Binding-site contacts:
Ligand atom C5 contacts residue GLN923 of chain 1.A at 3.7 Å.
Ligand atom C2 contacts residue LEU919 of chain 1.A at 4.0 Å (hydrophobic).
Ligand atom C5 contacts residue ASN714 of chain 1.A at 3.7 Å.
Ligand atom C2 contacts residue GLN1068 of chain 1.A at 4.3 Å.
Ligand atom C2 contacts residue ASN714 of chain 1.A at 2.5 Å.
Ligand atom O5 contacts residue GLN923 of chain 1.A at 4.3 Å.
Ligand atom C8 contacts residue LEU919 of chain 1.A at 4.0 Å (hydrophobic).
Ligand atom C4 contacts residue LEU919 of chain 1.A at 4.4 Å (hydrophobic).
Ligand atom C8 contacts residue ASN714 of chain 1.A at 4.2 Å.
Ligand atom C7 contacts residue LEU919 of chain 1.A at 3.6 Å (hydrophobic).
Ligand atom O7 contacts residue ASN714 of chain 1.A at 3.2 Å (h-bond).
Ligand atom C5 contacts residue PHE715 of chain 1.A at 4.4 Å (hydrophobic).
Ligand atom C8 contacts residue ASN922 of chain 1.A at 3.9 Å.
Ligand atom C5 contacts residue LEU919 of chain 1.A at 4.4 Å (hydrophobic).
Ligand atom C1 contacts residue PHE715 of chain 1.A at 4.1 Å (hydrophobic).
Ligand atom C6 contacts residue PHE715 of chain 1.A at 4.5 Å (hydrophobic).
Ligand atom C3 contacts residue LEU919 of chain 1.A at 4.3 Å (hydrophobic).
Ligand atom C7 contacts residue ASN714 of chain 1.A at 3.4 Å.
Ligand atom C6 contacts residue GLN923 of chain 1.A at 3.4 Å.
Ligand atom N2 contacts residue ASN714 of chain 1.A at 2.9 Å (h-bond).
Ligand atom C1 contacts residue ASN714 of chain 1.A at 1.4 Å.
Ligand atom C8 contacts residue GLN923 of chain 1.A at 3.7 Å.
Ligand atom C4 contacts residue ASN714 of chain 1.A at 4.2 Å.
Ligand atom C3 contacts residue ASN714 of chain 1.A at 3.8 Å.
Ligand atom C1 contacts residue GLN1068 of chain 1.A at 4.4 Å.
Ligand atom N2 contacts residue LEU919 of chain 1.A at 3.8 Å.
Ligand atom O5 contacts residue ASN714 of chain 1.A at 2.4 Å (h-bond).
Ligand atom C1 contacts residue LEU919 of chain 1.A at 4.3 Å (hydrophobic).
Ligand atom O7 contacts residue ASN916 of chain 1.A at 4.4 Å.
Ligand atom O4 contacts residue LEU919 of chain 1.A at 3.4 Å.
Ligand atom O5 contacts residue PHE715 of chain 1.A at 3.6 Å.
Ligand atom O7 contacts residue LEU919 of chain 1.A at 3.4 Å.
Ligand atom N2 contacts residue GLN1068 of chain 1.A at 4.5 Å.

Sequence of chain 1.A:
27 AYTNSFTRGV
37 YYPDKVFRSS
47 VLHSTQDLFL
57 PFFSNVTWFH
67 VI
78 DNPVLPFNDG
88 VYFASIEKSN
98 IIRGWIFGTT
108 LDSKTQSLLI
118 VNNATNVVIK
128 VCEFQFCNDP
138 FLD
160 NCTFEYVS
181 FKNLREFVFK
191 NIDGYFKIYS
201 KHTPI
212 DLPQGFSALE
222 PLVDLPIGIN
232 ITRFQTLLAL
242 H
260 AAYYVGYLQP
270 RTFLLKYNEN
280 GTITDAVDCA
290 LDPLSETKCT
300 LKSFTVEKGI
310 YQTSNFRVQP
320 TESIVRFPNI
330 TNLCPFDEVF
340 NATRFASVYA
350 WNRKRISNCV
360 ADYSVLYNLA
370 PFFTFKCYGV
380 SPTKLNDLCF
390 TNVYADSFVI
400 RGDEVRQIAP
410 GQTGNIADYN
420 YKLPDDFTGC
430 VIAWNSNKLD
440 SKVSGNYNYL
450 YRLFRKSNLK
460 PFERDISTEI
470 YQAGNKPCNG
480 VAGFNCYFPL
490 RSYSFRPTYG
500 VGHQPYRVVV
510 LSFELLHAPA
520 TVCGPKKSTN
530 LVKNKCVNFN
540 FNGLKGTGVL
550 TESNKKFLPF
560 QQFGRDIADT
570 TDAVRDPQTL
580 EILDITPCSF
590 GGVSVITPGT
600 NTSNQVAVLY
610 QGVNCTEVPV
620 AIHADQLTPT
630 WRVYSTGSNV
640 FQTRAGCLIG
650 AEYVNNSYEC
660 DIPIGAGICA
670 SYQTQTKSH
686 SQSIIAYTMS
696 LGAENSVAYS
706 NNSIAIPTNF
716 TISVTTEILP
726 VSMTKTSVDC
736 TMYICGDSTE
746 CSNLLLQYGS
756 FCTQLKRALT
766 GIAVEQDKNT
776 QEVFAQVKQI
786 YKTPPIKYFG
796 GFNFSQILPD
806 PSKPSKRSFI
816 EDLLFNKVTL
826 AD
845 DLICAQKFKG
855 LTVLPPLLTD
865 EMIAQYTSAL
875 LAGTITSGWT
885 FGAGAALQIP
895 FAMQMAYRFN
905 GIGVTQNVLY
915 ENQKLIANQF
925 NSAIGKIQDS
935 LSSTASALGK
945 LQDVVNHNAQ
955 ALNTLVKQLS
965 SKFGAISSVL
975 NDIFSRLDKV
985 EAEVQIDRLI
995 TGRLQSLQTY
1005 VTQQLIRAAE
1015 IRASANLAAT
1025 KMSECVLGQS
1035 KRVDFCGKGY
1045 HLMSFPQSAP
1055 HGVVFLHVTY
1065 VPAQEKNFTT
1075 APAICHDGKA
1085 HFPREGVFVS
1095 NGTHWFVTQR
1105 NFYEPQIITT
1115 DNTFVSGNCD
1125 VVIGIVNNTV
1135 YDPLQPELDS

The small molecule below binds the protein below.
Small molecule (SMILES): CC(=O)N[C@H]1[C@H](O[C@H]2[C@H](O)[C@@H](NC(C)=O)CO[C@@H]2CO)O[C@H](CO)[C@@H](O)[C@@H]1O